Sequence of chain 2.A:
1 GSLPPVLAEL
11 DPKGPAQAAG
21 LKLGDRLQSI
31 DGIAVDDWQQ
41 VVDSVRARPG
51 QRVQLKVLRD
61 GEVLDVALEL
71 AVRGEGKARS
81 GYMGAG

A protein and the small-molecule ligand that binds it are described below.
Small molecule (SMILES): CC(C)[C@H](N)C(=O)O

Binding-site contacts:
Ligand atom CG2 contacts residue VAL45 of chain 2.A at 3.7 Å (hydrophobic).
Ligand atom C contacts residue GLY84 of chain 2.A at 3.7 Å.
Ligand atom OXT contacts residue GLY84 of chain 2.A at 2.9 Å (h-bond).
Ligand atom CG1 contacts residue ALA85 of chain 2.A at 4.0 Å (hydrophobic).
Ligand atom C contacts residue MET83 of chain 2.A at 3.6 Å (hydrophobic).
Ligand atom CG1 contacts residue VAL42 of chain 2.A at 4.1 Å (hydrophobic).
Ligand atom N contacts residue ALA85 of chain 2.A at 2.9 Å (h-bond).
Ligand atom O contacts residue TYR82 of chain 2.A at 3.4 Å.
Ligand atom CB contacts residue ALA85 of chain 2.A at 4.4 Å (hydrophobic).
Ligand atom CA contacts residue ALA85 of chain 2.A at 3.8 Å (hydrophobic).
Ligand atom O contacts residue GLY81 of chain 2.A at 4.2 Å.
Ligand atom CG1 contacts residue MET83 of chain 2.A at 4.0 Å (hydrophobic).
Ligand atom O contacts residue GLY84 of chain 2.A at 3.8 Å.
Ligand atom CG2 contacts residue ARG46 of chain 2.A at 3.7 Å.
Ligand atom C contacts residue TYR82 of chain 2.A at 3.8 Å (hydrophobic).
Ligand atom C contacts residue ALA85 of chain 2.A at 3.8 Å (hydrophobic).
Ligand atom O contacts residue VAL45 of chain 2.A at 3.7 Å.
Ligand atom CB contacts residue VAL42 of chain 2.A at 4.1 Å (hydrophobic).
Ligand atom CG2 contacts residue GLY81 of chain 2.A at 4.3 Å.
Ligand atom OXT contacts residue ALA85 of chain 2.A at 3.1 Å (h-bond).
Ligand atom OXT contacts residue MET83 of chain 2.A at 3.7 Å.
Ligand atom OXT contacts residue TYR82 of chain 2.A at 3.5 Å.
Ligand atom CG1 contacts residue VAL45 of chain 2.A at 4.2 Å (hydrophobic).
Ligand atom CG2 contacts residue VAL42 of chain 2.A at 4.0 Å (hydrophobic).
Ligand atom CG1 contacts residue TRP38 of chain 2.A at 4.1 Å (hydrophobic).
Ligand atom O contacts residue MET83 of chain 2.A at 2.8 Å (h-bond).